This protein binds this small molecule.
Small molecule (SMILES): CN1CCN(c2ccc(Nc3nccc(-c4cnn5ncccc45)n3)cc2F)CC1

Sequence of chain 1.A:
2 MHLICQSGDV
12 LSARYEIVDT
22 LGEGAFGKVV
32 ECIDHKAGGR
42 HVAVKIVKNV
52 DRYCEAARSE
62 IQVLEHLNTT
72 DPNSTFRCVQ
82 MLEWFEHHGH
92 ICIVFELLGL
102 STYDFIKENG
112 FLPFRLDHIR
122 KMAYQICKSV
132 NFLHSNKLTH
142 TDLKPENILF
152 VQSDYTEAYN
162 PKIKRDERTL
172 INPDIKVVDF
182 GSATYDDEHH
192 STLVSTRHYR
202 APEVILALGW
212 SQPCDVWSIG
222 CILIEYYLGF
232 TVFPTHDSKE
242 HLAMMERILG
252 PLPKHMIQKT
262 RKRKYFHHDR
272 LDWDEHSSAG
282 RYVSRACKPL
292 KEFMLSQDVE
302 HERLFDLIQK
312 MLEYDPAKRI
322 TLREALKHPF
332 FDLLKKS

Binding-site contacts:
Ligand atom C6 contacts residue LEU101 of chain 1.A at 3.8 Å (hydrophobic).
Ligand atom C19 contacts residue VAL30 of chain 1.A at 3.8 Å (hydrophobic).
Ligand atom N5 contacts residue PHE96 of chain 1.A at 3.8 Å.
Ligand atom F contacts residue VAL30 of chain 1.A at 3.8 Å.
Ligand atom C10 contacts residue LEU99 of chain 1.A at 3.3 Å (hydrophobic).
Ligand atom C12 contacts residue LEU150 of chain 1.A at 3.7 Å (hydrophobic).
Ligand atom N2 contacts residue GLY100 of chain 1.A at 3.8 Å.
Ligand atom C10 contacts residue GLU97 of chain 1.A at 3.2 Å.
Ligand atom C20 contacts residue GLY23 of chain 1.A at 3.8 Å.
Ligand atom N1 contacts residue LEU22 of chain 1.A at 3.4 Å (h-bond).
Ligand atom C9 contacts residue LEU99 of chain 1.A at 3.6 Å (hydrophobic).
Ligand atom N3 contacts residue ALA44 of chain 1.A at 3.3 Å.
Ligand atom C10 contacts residue ALA44 of chain 1.A at 3.3 Å (hydrophobic).
Ligand atom N2 contacts residue LEU150 of chain 1.A at 3.8 Å.
Ligand atom C1 contacts residue ASP105 of chain 1.A at 3.5 Å.
Ligand atom N2 contacts residue LEU99 of chain 1.A at 3.0 Å (h-bond).
Ligand atom N1 contacts residue GLY23 of chain 1.A at 3.5 Å.
Ligand atom C3 contacts residue LEU22 of chain 1.A at 3.2 Å (hydrophobic).
Ligand atom N5 contacts residue LYS46 of chain 1.A at 3.5 Å (salt-bridge).
Ligand atom C8 contacts residue LEU22 of chain 1.A at 3.7 Å (hydrophobic).
Ligand atom N4 contacts residue LEU150 of chain 1.A at 3.3 Å.
Ligand atom C7 contacts residue GLY100 of chain 1.A at 3.3 Å.
Ligand atom N7 contacts residue LYS46 of chain 1.A at 3.2 Å (salt-bridge).
Ligand atom C4 contacts residue ASP105 of chain 1.A at 3.3 Å.
Ligand atom C2 contacts residue ASP105 of chain 1.A at 3.3 Å.
Ligand atom F contacts residue GLY23 of chain 1.A at 3.5 Å.
Ligand atom C19 contacts residue LEU22 of chain 1.A at 3.7 Å (hydrophobic).
Ligand atom N3 contacts residue LEU99 of chain 1.A at 3.0 Å (h-bond).
Ligand atom N2 contacts residue LEU22 of chain 1.A at 3.6 Å.
Ligand atom C14 contacts residue PHE96 of chain 1.A at 3.6 Å (hydrophobic).
Ligand atom N6 contacts residue LYS46 of chain 1.A at 3.7 Å.
Ligand atom C9 contacts residue LEU150 of chain 1.A at 3.6 Å (hydrophobic).
Ligand atom C5 contacts residue LEU22 of chain 1.A at 3.7 Å (hydrophobic).
Ligand atom N4 contacts residue VAL30 of chain 1.A at 3.8 Å.
Ligand atom C4 contacts residue LEU22 of chain 1.A at 3.6 Å (hydrophobic).
Ligand atom N1 contacts residue ASP105 of chain 1.A at 3.6 Å.
Ligand atom C contacts residue ASP105 of chain 1.A at 3.2 Å.
Ligand atom C3 contacts residue ASP105 of chain 1.A at 3.1 Å.
Ligand atom N6 contacts residue VAL179 of chain 1.A at 3.8 Å.
Ligand atom N contacts residue ASP105 of chain 1.A at 2.9 Å (salt-bridge).